A protein and the small-molecule ligand that binds it are described below.
Small molecule (SMILES): Nc1ccc(-c2ccc3ncc4ccc(=O)n(-c5cccc(C(F)(F)F)c5)c4c3c2)cn1

Binding-site contacts:
Ligand atom F1 contacts residue ILE788 of chain 1.C at 4.0 Å.
Ligand atom C23 contacts residue TRP864 of chain 1.C at 3.7 Å (hydrophobic).
Ligand atom C19 contacts residue MET970 of chain 1.C at 3.7 Å (hydrophobic).
Ligand atom C31 contacts residue TRP864 of chain 1.C at 3.3 Å (hydrophobic).
Ligand atom N10 contacts residue ILE862 of chain 1.C at 3.5 Å.
Ligand atom C21 contacts residue MET970 of chain 1.C at 3.2 Å (hydrophobic).
Ligand atom F3 contacts residue LEU810 of chain 1.C at 3.7 Å.
Ligand atom N43 contacts residue GLU815 of chain 1.C at 3.8 Å.
Ligand atom N8 contacts residue TRP864 of chain 1.C at 3.8 Å.
Ligand atom C40 contacts residue ILE981 of chain 1.C at 3.9 Å (hydrophobic).
Ligand atom C38 contacts residue ILE981 of chain 1.C at 3.5 Å (hydrophobic).
Ligand atom C18 contacts residue ILE981 of chain 1.C at 3.5 Å (hydrophobic).
Ligand atom C35 contacts residue GLY863 of chain 1.C at 3.5 Å.
Ligand atom C21 contacts residue THR870 of chain 1.C at 3.6 Å.
Ligand atom F3 contacts residue PRO794 of chain 1.C at 4.0 Å.
Ligand atom C32 contacts residue TRP864 of chain 1.C at 3.7 Å (hydrophobic).
Ligand atom C23 contacts residue MET970 of chain 1.C at 3.5 Å (hydrophobic).
Ligand atom N9 contacts residue TRP864 of chain 1.C at 3.8 Å.
Ligand atom C37 contacts residue ILE981 of chain 1.C at 3.9 Å (hydrophobic).
Ligand atom F2 contacts residue ILE788 of chain 1.C at 3.7 Å.
Ligand atom C25 contacts residue TRP864 of chain 1.C at 3.9 Å (hydrophobic).
Ligand atom C34 contacts residue MET970 of chain 1.C at 4.0 Å (hydrophobic).
Ligand atom C39 contacts residue ILE862 of chain 1.C at 3.6 Å (hydrophobic).
Ligand atom C18 contacts residue SER967 of chain 1.C at 3.8 Å.
Ligand atom C26 contacts residue MET970 of chain 1.C at 3.6 Å (hydrophobic).
Ligand atom C34 contacts residue VAL865 of chain 1.C at 3.1 Å (hydrophobic).
Ligand atom C31 contacts residue CYS868 of chain 1.C at 3.2 Å (hydrophobic).
Ligand atom C27 contacts residue TRP864 of chain 1.C at 3.8 Å (hydrophobic).
Ligand atom N9 contacts residue VAL865 of chain 1.C at 2.9 Å (h-bond).
Ligand atom C26 contacts residue TRP864 of chain 1.C at 3.5 Å (hydrophobic).
Ligand atom C25 contacts residue MET970 of chain 1.C at 3.6 Å (hydrophobic).
Ligand atom C21 contacts residue ILE981 of chain 1.C at 3.8 Å (hydrophobic).
Ligand atom F1 contacts residue LEU810 of chain 1.C at 3.4 Å.
Ligand atom C34 contacts residue TRP864 of chain 1.C at 3.6 Å (hydrophobic).
Ligand atom N8 contacts residue MET970 of chain 1.C at 3.5 Å.
Ligand atom C36 contacts residue ILE862 of chain 1.C at 3.5 Å (hydrophobic).
Ligand atom C33 contacts residue ILE981 of chain 1.C at 3.8 Å (hydrophobic).
Ligand atom C32 contacts residue CYS868 of chain 1.C at 3.3 Å (hydrophobic).
Ligand atom C36 contacts residue ILE981 of chain 1.C at 3.9 Å (hydrophobic).
Ligand atom C30 contacts residue MET970 of chain 1.C at 3.8 Å (hydrophobic).

Sequence of chain 1.C:
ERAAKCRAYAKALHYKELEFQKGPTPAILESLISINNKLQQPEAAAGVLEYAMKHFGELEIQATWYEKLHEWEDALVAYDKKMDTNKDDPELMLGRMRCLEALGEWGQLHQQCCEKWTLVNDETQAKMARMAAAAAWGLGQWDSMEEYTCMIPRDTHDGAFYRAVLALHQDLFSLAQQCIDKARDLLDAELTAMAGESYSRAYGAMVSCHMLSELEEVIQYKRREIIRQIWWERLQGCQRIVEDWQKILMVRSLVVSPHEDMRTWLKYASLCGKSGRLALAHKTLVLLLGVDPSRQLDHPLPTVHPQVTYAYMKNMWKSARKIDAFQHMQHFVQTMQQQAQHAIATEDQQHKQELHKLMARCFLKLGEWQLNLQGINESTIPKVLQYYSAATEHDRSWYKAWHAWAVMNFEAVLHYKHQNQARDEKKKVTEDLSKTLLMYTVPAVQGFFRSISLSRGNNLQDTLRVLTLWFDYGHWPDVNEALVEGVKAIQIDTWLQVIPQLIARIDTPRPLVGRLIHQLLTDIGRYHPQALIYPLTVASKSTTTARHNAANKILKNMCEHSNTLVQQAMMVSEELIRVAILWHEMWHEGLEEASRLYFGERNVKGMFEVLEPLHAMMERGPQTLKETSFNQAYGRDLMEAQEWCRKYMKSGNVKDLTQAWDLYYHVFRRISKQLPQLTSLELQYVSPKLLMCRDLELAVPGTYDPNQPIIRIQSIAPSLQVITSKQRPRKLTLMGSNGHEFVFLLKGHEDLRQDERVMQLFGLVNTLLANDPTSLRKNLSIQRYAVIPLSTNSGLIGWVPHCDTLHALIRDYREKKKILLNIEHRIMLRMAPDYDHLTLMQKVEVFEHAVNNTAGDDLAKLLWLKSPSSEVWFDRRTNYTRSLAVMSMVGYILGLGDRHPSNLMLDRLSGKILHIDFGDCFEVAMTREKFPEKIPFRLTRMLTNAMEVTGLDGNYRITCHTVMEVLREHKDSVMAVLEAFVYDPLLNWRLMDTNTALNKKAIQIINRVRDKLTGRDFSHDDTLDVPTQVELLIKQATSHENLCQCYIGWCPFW